Binding-site contacts:
Ligand atom C2 contacts residue ASN204 of chain 1.I at 2.5 Å.
Ligand atom C7 contacts residue HIS321 of chain 1.I at 4.2 Å.
Ligand atom C8 contacts residue ILE247 of chain 1.I at 3.7 Å (hydrophobic).
Ligand atom C8 contacts residue ASN204 of chain 1.I at 4.3 Å.
Ligand atom O7 contacts residue ASN204 of chain 1.I at 3.2 Å (h-bond).
Ligand atom O5 contacts residue THR206 of chain 1.I at 4.0 Å.
Ligand atom O5 contacts residue ASN204 of chain 1.I at 2.4 Å (h-bond).
Ligand atom C6 contacts residue THR206 of chain 1.I at 4.4 Å.
Ligand atom C8 contacts residue GLY207 of chain 1.I at 4.3 Å.
Ligand atom O6 contacts residue ASN204 of chain 1.I at 4.4 Å.
Ligand atom C5 contacts residue ASN204 of chain 1.I at 3.7 Å.
Ligand atom C3 contacts residue ASN204 of chain 1.I at 3.8 Å.
Ligand atom O6 contacts residue PRO208 of chain 1.I at 4.3 Å.
Ligand atom C5 contacts residue THR206 of chain 1.I at 3.9 Å.
Ligand atom C4 contacts residue ASN204 of chain 1.I at 4.3 Å.
Ligand atom C1 contacts residue THR206 of chain 1.I at 4.2 Å.
Ligand atom N2 contacts residue ASN204 of chain 1.I at 2.8 Å (h-bond).
Ligand atom C1 contacts residue ASN204 of chain 1.I at 1.4 Å.
Ligand atom O6 contacts residue THR206 of chain 1.I at 3.6 Å.
Ligand atom C8 contacts residue SER244 of chain 1.I at 3.5 Å.
Ligand atom C7 contacts residue ASN204 of chain 1.I at 3.2 Å.
Ligand atom O7 contacts residue HIS321 of chain 1.I at 3.2 Å (h-bond).

This protein binds this small molecule.
Small molecule (SMILES): CC(=O)N[C@H]1[C@H](O[C@H]2[C@H](O)[C@@H](NC(C)=O)CO[C@@H]2CO)O[C@H](CO)[C@@H](O)[C@@H]1O

Sequence of chain 1.I:
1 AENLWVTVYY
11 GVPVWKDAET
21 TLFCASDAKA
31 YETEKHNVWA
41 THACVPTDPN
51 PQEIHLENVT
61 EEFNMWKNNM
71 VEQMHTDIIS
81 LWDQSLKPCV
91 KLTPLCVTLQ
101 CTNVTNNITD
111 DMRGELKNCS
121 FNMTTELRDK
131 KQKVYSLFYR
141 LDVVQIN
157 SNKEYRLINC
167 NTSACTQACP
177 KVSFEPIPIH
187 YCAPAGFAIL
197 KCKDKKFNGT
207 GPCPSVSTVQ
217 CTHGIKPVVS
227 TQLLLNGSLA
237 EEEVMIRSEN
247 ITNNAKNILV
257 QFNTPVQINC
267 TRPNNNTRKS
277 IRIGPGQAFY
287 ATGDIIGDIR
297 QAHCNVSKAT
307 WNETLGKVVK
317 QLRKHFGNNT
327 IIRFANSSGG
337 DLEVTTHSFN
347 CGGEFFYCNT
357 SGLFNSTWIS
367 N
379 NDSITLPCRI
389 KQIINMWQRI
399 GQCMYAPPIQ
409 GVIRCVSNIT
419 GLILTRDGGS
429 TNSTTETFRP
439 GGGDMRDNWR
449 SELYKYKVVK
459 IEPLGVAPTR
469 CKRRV